Binding-site contacts:
Ligand atom CL contacts residue ARG69 of chain 1.A at 3.7 Å.
Ligand atom N3 contacts residue SER66 of chain 1.A at 3.6 Å (h-bond).
Ligand atom C4 contacts residue GLY61 of chain 1.A at 3.4 Å.
Ligand atom C19 contacts residue ASP70 of chain 1.A at 3.5 Å.
Ligand atom C17 contacts residue GLN100 of chain 1.A at 3.7 Å.
Ligand atom C6 contacts residue TYR97 of chain 1.A at 3.7 Å (hydrophobic).
Ligand atom C1 contacts residue GLY61 of chain 1.A at 3.5 Å.
Ligand atom C3 contacts residue CYS13 of chain 1.A at 3.4 Å (hydrophobic).
Ligand atom C20 contacts residue ARG69 of chain 1.A at 3.6 Å.
Ligand atom N3 contacts residue ASP70 of chain 1.A at 2.6 Å (salt-bridge).
Ligand atom N5 contacts residue GLU63 of chain 1.A at 3.5 Å.
Ligand atom C12 contacts residue ARG69 of chain 1.A at 3.0 Å.
Ligand atom N3 contacts residue ARG69 of chain 1.A at 3.4 Å.
Ligand atom O contacts residue LYS17 of chain 1.A at 2.9 Å (salt-bridge).
Ligand atom C2 contacts residue CYS13 of chain 1.A at 3.0 Å (hydrophobic).
Ligand atom C1 contacts residue CYS13 of chain 1.A at 2.4 Å (hydrophobic).
Ligand atom C22 contacts residue ARG69 of chain 1.A at 3.5 Å.
Ligand atom O contacts residue CYS13 of chain 1.A at 3.7 Å.
Ligand atom C12 contacts residue ALA60 of chain 1.A at 3.5 Å (hydrophobic).
Ligand atom C15 contacts residue TYR97 of chain 1.A at 3.5 Å (hydrophobic).
Ligand atom N contacts residue CYS13 of chain 1.A at 3.4 Å (h-bond).
Ligand atom C18 contacts residue MET73 of chain 1.A at 3.2 Å (hydrophobic).
Ligand atom C15 contacts residue GLY11 of chain 1.A at 3.2 Å.
Ligand atom N2 contacts residue SER66 of chain 1.A at 3.3 Å (h-bond).
Ligand atom C22 contacts residue GLU64 of chain 1.A at 3.5 Å.
Ligand atom C3 contacts residue GLY61 of chain 1.A at 3.5 Å.
Ligand atom C20 contacts residue ASP70 of chain 1.A at 3.4 Å.
Ligand atom C4 contacts residue GLN62 of chain 1.A at 3.5 Å.
Ligand atom N1 contacts residue TYR97 of chain 1.A at 3.5 Å (h-bond).
Ligand atom C5 contacts residue TYR97 of chain 1.A at 3.4 Å (hydrophobic).
Ligand atom N5 contacts residue TYR97 of chain 1.A at 3.5 Å (h-bond).
Ligand atom N2 contacts residue TYR65 of chain 1.A at 3.5 Å.
Ligand atom N2 contacts residue ARG69 of chain 1.A at 3.3 Å.
Ligand atom C contacts residue CYS13 of chain 1.A at 1.7 Å (hydrophobic).
Ligand atom C14 contacts residue TYR97 of chain 1.A at 3.4 Å (hydrophobic).
Ligand atom C18 contacts residue GLN100 of chain 1.A at 3.6 Å.
Ligand atom C7 contacts residue TYR97 of chain 1.A at 3.7 Å (hydrophobic).
Ligand atom N4 contacts residue HIS96 of chain 1.A at 3.0 Å (h-bond).
Ligand atom C19 contacts residue MET73 of chain 1.A at 3.3 Å (hydrophobic).
Ligand atom O1 contacts residue ARG69 of chain 1.A at 3.5 Å.

The small molecule below binds the protein below.
Small molecule (SMILES): CCC(=O)N1CCN2c3ncnc4cc(-c5c(C)ccc6n[nH]cc56)c(Cl)c(c34)OCC[C@H]2C1

Sequence of chain 1.A:
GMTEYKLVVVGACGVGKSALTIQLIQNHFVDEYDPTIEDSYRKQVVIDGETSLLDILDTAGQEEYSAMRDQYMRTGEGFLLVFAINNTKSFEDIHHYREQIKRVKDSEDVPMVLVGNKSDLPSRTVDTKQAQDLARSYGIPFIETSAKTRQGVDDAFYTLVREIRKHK